The small molecule below binds the protein below.
Small molecule (SMILES): N[C@@H](CCC(=O)O)C(=O)O

Binding-site contacts:
Ligand atom N contacts residue CYS195 of chain 1.A at 3.7 Å.
Ligand atom CA contacts residue GLU160 of chain 1.A at 3.6 Å.
Ligand atom CB contacts residue GLN63 of chain 1.A at 4.0 Å.
Ligand atom C contacts residue ASN114 of chain 1.A at 3.7 Å.
Ligand atom CD contacts residue GLY260 of chain 1.A at 4.3 Å.
Ligand atom CB contacts residue VAL261 of chain 1.A at 4.4 Å (hydrophobic).
Ligand atom CB contacts residue ASN114 of chain 1.A at 4.5 Å.
Ligand atom OE2 contacts residue VAL261 of chain 1.A at 2.9 Å (h-bond).
Ligand atom OE1 contacts residue VAL261 of chain 1.A at 3.4 Å.
Ligand atom CG contacts residue TYR27 of chain 1.A at 3.8 Å (hydrophobic).
Ligand atom C contacts residue ASN167 of chain 1.A at 3.5 Å.
Ligand atom N contacts residue GLU160 of chain 1.A at 3.2 Å (salt-bridge).
Ligand atom CG contacts residue VAL261 of chain 1.A at 3.1 Å (hydrophobic).
Ligand atom CA contacts residue GLN63 of chain 1.A at 3.6 Å.
Ligand atom OE1 contacts residue SER64 of chain 1.A at 2.7 Å (h-bond).
Ligand atom OE2 contacts residue GLY260 of chain 1.A at 3.2 Å.
Ligand atom CB contacts residue TYR191 of chain 1.A at 3.9 Å (hydrophobic).
Ligand atom CG contacts residue GLN63 of chain 1.A at 3.8 Å.
Ligand atom OE1 contacts residue TYR27 of chain 1.A at 4.5 Å.
Ligand atom CG contacts residue SER64 of chain 1.A at 3.9 Å.
Ligand atom O contacts residue ASN114 of chain 1.A at 3.1 Å (h-bond).
Ligand atom CB contacts residue TYR27 of chain 1.A at 4.1 Å (hydrophobic).
Ligand atom O contacts residue GLU160 of chain 1.A at 4.1 Å.
Ligand atom O contacts residue TYR27 of chain 1.A at 4.1 Å.
Ligand atom CA contacts residue TYR191 of chain 1.A at 4.3 Å (hydrophobic).
Ligand atom O contacts residue ASN167 of chain 1.A at 3.5 Å (h-bond).
Ligand atom CD contacts residue TYR27 of chain 1.A at 4.5 Å (hydrophobic).
Ligand atom OE2 contacts residue SER64 of chain 1.A at 2.8 Å.
Ligand atom CD contacts residue SER64 of chain 1.A at 2.9 Å.
Ligand atom C contacts residue TYR191 of chain 1.A at 3.9 Å (hydrophobic).
Ligand atom CD contacts residue VAL261 of chain 1.A at 3.2 Å (hydrophobic).
Ligand atom N contacts residue GLN63 of chain 1.A at 2.5 Å (h-bond).
Ligand atom N contacts residue TYR191 of chain 1.A at 4.3 Å.
Ligand atom OE2 contacts residue GLN63 of chain 1.A at 3.5 Å.
Ligand atom CA contacts residue TYR27 of chain 1.A at 4.1 Å (hydrophobic).
Ligand atom CD contacts residue GLN63 of chain 1.A at 4.1 Å.
Ligand atom C contacts residue GLU160 of chain 1.A at 3.4 Å.
Ligand atom CB contacts residue SER64 of chain 1.A at 4.0 Å.
Ligand atom OE2 contacts residue SER259 of chain 1.A at 4.0 Å.

Sequence of chain 1.A:
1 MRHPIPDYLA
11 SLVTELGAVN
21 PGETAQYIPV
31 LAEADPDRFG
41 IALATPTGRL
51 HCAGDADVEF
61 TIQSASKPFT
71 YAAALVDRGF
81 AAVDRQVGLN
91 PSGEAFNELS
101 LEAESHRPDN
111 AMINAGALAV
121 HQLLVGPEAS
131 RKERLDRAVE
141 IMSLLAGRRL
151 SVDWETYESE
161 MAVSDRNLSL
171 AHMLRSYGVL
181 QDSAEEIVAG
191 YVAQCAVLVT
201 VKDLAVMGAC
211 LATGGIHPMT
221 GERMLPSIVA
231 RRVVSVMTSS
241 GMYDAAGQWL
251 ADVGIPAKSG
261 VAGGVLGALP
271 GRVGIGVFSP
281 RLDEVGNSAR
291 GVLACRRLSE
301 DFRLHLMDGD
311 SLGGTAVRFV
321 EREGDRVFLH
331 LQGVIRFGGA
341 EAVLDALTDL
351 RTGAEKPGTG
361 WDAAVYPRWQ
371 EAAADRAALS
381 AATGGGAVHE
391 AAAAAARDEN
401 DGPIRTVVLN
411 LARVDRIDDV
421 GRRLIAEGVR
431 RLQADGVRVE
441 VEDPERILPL